Sequence of chain 1.A:
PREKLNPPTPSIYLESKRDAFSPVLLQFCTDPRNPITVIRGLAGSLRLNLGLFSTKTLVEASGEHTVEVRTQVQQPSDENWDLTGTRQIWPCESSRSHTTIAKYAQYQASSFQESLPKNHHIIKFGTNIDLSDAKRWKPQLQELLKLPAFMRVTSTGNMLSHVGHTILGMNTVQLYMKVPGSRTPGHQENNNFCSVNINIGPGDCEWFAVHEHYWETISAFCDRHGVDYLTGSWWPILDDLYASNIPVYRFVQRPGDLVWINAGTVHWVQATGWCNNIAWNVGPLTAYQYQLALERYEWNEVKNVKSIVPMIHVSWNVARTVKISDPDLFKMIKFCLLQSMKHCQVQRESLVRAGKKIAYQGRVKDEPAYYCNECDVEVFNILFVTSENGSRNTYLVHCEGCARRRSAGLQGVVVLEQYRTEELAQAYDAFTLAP

Binding-site contacts:
Ligand atom N1 contacts residue HIS251 of chain 1.A at 3.2 Å (h-bond).
Ligand atom O3 contacts residue THR248 of chain 1.A at 3.7 Å.
Ligand atom C5 contacts residue CO1 of chain 1.I at 3.1 Å.
Ligand atom C1 contacts residue TYR240 of chain 1.A at 3.5 Å (hydrophobic).
Ligand atom O1 contacts residue LYS242 of chain 1.A at 2.8 Å (salt-bridge).
Ligand atom O2 contacts residue LYS242 of chain 1.A at 3.0 Å (salt-bridge).
Ligand atom O3 contacts residue BCN1 of chain 1.F at 2.9 Å (h-bond).
Ligand atom C16 contacts residue ARG107 of chain 1.A at 3.7 Å.
Ligand atom C13 contacts residue GLN109 of chain 1.A at 3.5 Å.
Ligand atom C1 contacts residue LYS242 of chain 1.A at 3.2 Å.
Ligand atom C12 contacts residue ARG247 of chain 1.A at 3.5 Å.
Ligand atom C7 contacts residue TYR240 of chain 1.A at 3.7 Å (hydrophobic).
Ligand atom C4 contacts residue CO1 of chain 1.I at 3.1 Å.
Ligand atom C6 contacts residue THR248 of chain 1.A at 3.3 Å.
Ligand atom O3 contacts residue BCN1 of chain 1.G at 3.5 Å.
Ligand atom C3 contacts residue TRP271 of chain 1.A at 3.5 Å (hydrophobic).
Ligand atom C1 contacts residue THR248 of chain 1.A at 3.5 Å.
Ligand atom C15 contacts residue ARG107 of chain 1.A at 3.5 Å.
Ligand atom C12 contacts residue PRO249 of chain 1.A at 3.6 Å (hydrophobic).
Ligand atom C3 contacts residue ASN261 of chain 1.A at 3.4 Å.
Ligand atom N1 contacts residue CO1 of chain 1.I at 2.2 Å.
Ligand atom C13 contacts residue PRO249 of chain 1.A at 3.5 Å (hydrophobic).
Ligand atom C5 contacts residue THR248 of chain 1.A at 3.5 Å.
Ligand atom C8 contacts residue THR191 of chain 1.A at 3.1 Å.
Ligand atom C15 contacts residue BCN1 of chain 1.F at 3.5 Å.
Ligand atom C4 contacts residue TRP271 of chain 1.A at 3.6 Å (hydrophobic).
Ligand atom C10 contacts residue THR191 of chain 1.A at 3.1 Å.
Ligand atom O2 contacts residue THR248 of chain 1.A at 2.7 Å (h-bond).
Ligand atom O1 contacts residue TYR240 of chain 1.A at 3.5 Å.
Ligand atom C7 contacts residue THR248 of chain 1.A at 3.6 Å.
Ligand atom O1 contacts residue ASN261 of chain 1.A at 3.1 Å (h-bond).
Ligand atom N2 contacts residue THR248 of chain 1.A at 3.4 Å.
Ligand atom C5 contacts residue HIS251 of chain 1.A at 3.4 Å.
Ligand atom N1 contacts residue HIS331 of chain 1.A at 3.5 Å (h-bond).
Ligand atom N2 contacts residue TYR240 of chain 1.A at 3.4 Å.
Ligand atom C8 contacts residue TYR240 of chain 1.A at 3.6 Å (hydrophobic).
Ligand atom O2 contacts residue TYR240 of chain 1.A at 3.6 Å.
Ligand atom C9 contacts residue THR191 of chain 1.A at 3.7 Å.
Ligand atom C12 contacts residue ARG107 of chain 1.A at 3.7 Å.
Ligand atom C14 contacts residue PRO249 of chain 1.A at 3.6 Å (hydrophobic).

This small molecule binds to this protein.
Small molecule (SMILES): O=C(CCCc1ccccc1)Nc1cnccc1C(=O)O